A protein and the small-molecule ligand that binds it are described below.
Small molecule (SMILES): Cc1cn([C@H]2C[C@H](OP(=O)(O)O)[C@@H](COP(=O)(O)O)O2)c(=O)[nH]c1=O

Sequence of chain 1.A:
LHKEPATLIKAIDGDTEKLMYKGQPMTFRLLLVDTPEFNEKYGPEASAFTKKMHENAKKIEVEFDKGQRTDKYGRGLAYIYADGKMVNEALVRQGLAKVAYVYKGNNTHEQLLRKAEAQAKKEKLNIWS

Binding-site contacts:
Ligand atom C6 contacts residue ARG81 of chain 1.A at 4.0 Å.
Ligand atom P2 contacts residue ARG81 of chain 1.A at 3.9 Å.
Ligand atom C2 contacts residue TYR109 of chain 1.A at 3.8 Å (hydrophobic).
Ligand atom O1P contacts residue LYS78 of chain 1.A at 2.8 Å (salt-bridge).
Ligand atom P1 contacts residue LYS78 of chain 1.A at 3.9 Å.
Ligand atom C5M contacts residue LEU36 of chain 1.A at 4.0 Å (hydrophobic).
Ligand atom N3 contacts residue LEU83 of chain 1.A at 3.9 Å.
Ligand atom O5P contacts residue CA1 of chain 1.B at 3.3 Å.
Ligand atom P2 contacts residue ARG35 of chain 1.A at 3.6 Å.
Ligand atom O2 contacts residue ASP77 of chain 1.A at 3.9 Å.
Ligand atom O2P contacts residue TYR79 of chain 1.A at 2.7 Å (h-bond).
Ligand atom C2' contacts residue TYR109 of chain 1.A at 3.4 Å (hydrophobic).
Ligand atom C2 contacts residue ASP77 of chain 1.A at 4.0 Å.
Ligand atom O5P contacts residue TYR107 of chain 1.A at 3.9 Å.
Ligand atom C5' contacts residue TYR107 of chain 1.A at 3.5 Å (hydrophobic).
Ligand atom O4' contacts residue ARG81 of chain 1.A at 3.1 Å (salt-bridge).
Ligand atom P1 contacts residue TYR79 of chain 1.A at 3.5 Å.
Ligand atom O4 contacts residue LEU83 of chain 1.A at 3.6 Å.
Ligand atom O5P contacts residue ASP40 of chain 1.A at 3.3 Å (salt-bridge).
Ligand atom O4 contacts residue LEU37 of chain 1.A at 3.9 Å.
Ligand atom O4 contacts residue TYR109 of chain 1.A at 3.9 Å.
Ligand atom O5P contacts residue ARG35 of chain 1.A at 2.8 Å (salt-bridge).
Ligand atom O2 contacts residue TYR109 of chain 1.A at 4.0 Å.
Ligand atom N3 contacts residue TYR109 of chain 1.A at 3.4 Å.
Ligand atom C2' contacts residue TYR107 of chain 1.A at 3.8 Å (hydrophobic).
Ligand atom C4 contacts residue LEU83 of chain 1.A at 3.7 Å (hydrophobic).
Ligand atom O5' contacts residue ARG81 of chain 1.A at 3.1 Å (salt-bridge).
Ligand atom O3' contacts residue LYS78 of chain 1.A at 3.5 Å (salt-bridge).
Ligand atom O5' contacts residue ARG35 of chain 1.A at 3.7 Å.
Ligand atom C3' contacts residue TYR107 of chain 1.A at 3.9 Å (hydrophobic).
Ligand atom O1P contacts residue TYR79 of chain 1.A at 3.4 Å (h-bond).
Ligand atom C4' contacts residue ARG81 of chain 1.A at 3.9 Å.
Ligand atom C5M contacts residue ARG35 of chain 1.A at 3.7 Å.
Ligand atom C5M contacts residue TYR107 of chain 1.A at 3.8 Å (hydrophobic).
Ligand atom O4' contacts residue TYR79 of chain 1.A at 4.0 Å.
Ligand atom C5' contacts residue ARG81 of chain 1.A at 4.1 Å.
Ligand atom C4 contacts residue TYR109 of chain 1.A at 3.6 Å (hydrophobic).
Ligand atom O4P contacts residue ARG35 of chain 1.A at 2.9 Å (salt-bridge).
Ligand atom O4P contacts residue ARG81 of chain 1.A at 2.8 Å (salt-bridge).
Ligand atom C5 contacts residue TYR107 of chain 1.A at 4.1 Å (hydrophobic).